Binding-site contacts:
Ligand atom O07 contacts residue HIS1338 of chain 1.A at 4.1 Å.
Ligand atom C13 contacts residue PHE866 of chain 1.A at 4.2 Å (hydrophobic).
Ligand atom O06 contacts residue TYR1381 of chain 1.A at 4.2 Å.
Ligand atom O06 contacts residue GLY1071 of chain 1.A at 3.0 Å (h-bond).
Ligand atom C10 contacts residue PRO1291 of chain 1.A at 4.4 Å (hydrophobic).
Ligand atom S05 contacts residue HIS1338 of chain 1.A at 4.2 Å.
Ligand atom S05 contacts residue GLY1071 of chain 1.A at 4.2 Å.
Ligand atom O07 contacts residue LYS810 of chain 1.A at 3.3 Å (salt-bridge).
Ligand atom C12 contacts residue PHE866 of chain 1.A at 4.4 Å (hydrophobic).
Ligand atom C09 contacts residue ILE1292 of chain 1.A at 4.4 Å (hydrophobic).
Ligand atom C13 contacts residue ILE804 of chain 1.A at 4.3 Å (hydrophobic).
Ligand atom C10 contacts residue ILE1292 of chain 1.A at 3.5 Å (hydrophobic).
Ligand atom C11 contacts residue ILE1292 of chain 1.A at 3.4 Å (hydrophobic).
Ligand atom O07 contacts residue TYR1381 of chain 1.A at 4.2 Å.
Ligand atom O06 contacts residue HIS1338 of chain 1.A at 3.0 Å (h-bond).

This protein binds this small molecule.
Small molecule (SMILES): O=S(=O)(NC(=S)S)c1ccccc1

Sequence of chain 1.A:
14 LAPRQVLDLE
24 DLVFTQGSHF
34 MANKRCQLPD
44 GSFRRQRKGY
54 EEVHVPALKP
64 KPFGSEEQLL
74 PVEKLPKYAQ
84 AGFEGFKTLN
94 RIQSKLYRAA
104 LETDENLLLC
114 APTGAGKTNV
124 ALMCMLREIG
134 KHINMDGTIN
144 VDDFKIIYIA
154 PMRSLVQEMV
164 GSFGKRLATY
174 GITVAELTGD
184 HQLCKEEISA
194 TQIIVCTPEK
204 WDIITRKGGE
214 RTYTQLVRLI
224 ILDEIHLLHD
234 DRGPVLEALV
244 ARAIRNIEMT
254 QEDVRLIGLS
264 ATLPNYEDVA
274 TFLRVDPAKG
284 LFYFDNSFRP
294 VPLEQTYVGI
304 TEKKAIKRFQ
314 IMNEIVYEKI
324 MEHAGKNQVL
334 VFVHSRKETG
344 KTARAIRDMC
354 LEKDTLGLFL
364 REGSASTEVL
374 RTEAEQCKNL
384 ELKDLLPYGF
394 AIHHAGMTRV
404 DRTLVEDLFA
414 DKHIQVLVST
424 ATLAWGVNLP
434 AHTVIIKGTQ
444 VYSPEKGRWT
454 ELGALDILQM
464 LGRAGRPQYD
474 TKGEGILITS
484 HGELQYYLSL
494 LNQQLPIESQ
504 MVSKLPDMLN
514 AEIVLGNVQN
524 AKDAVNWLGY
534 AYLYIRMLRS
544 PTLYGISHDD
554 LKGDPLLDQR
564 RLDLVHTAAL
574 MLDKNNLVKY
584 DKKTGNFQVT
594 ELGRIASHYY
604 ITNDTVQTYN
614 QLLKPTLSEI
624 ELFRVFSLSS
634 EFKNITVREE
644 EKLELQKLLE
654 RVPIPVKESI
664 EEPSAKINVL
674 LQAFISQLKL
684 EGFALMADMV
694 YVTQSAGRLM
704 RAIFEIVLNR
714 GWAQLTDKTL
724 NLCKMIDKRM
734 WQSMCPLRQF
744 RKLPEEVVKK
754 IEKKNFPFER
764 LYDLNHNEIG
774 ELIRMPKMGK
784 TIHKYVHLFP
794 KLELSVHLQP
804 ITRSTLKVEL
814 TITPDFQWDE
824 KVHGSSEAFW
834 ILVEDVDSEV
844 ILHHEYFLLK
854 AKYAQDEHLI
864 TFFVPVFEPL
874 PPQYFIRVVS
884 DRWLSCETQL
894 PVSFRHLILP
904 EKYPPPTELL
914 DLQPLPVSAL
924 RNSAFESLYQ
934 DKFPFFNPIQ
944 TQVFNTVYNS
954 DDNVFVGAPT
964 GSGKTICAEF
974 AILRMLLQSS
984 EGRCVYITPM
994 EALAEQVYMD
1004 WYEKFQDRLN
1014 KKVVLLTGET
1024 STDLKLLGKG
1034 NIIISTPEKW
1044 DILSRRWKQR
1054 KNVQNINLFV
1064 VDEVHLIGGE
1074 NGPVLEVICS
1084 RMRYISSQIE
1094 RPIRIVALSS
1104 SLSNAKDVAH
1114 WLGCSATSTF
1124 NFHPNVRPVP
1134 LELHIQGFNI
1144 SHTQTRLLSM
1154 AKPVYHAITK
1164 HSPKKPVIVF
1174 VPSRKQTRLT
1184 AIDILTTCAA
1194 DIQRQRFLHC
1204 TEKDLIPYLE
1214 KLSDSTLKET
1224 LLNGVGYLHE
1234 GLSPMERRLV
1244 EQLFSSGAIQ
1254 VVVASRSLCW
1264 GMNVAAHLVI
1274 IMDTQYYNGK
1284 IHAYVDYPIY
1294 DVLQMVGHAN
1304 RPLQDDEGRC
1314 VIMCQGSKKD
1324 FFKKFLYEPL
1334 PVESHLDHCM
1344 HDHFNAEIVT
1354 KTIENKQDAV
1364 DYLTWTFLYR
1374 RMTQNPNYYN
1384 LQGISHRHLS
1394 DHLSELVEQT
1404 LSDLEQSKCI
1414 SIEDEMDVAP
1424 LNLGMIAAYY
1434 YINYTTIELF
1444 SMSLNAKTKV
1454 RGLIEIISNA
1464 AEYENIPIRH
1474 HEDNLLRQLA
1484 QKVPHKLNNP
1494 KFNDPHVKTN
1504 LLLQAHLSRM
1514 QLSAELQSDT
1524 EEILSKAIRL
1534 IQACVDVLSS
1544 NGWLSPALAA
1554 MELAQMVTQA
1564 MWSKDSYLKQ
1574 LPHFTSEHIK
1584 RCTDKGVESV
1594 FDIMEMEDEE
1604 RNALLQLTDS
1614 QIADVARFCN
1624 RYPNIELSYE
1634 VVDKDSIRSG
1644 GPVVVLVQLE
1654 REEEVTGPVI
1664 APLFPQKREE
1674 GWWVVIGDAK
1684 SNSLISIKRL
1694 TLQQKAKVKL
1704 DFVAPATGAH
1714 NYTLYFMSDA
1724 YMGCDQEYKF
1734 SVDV